A protein and the small-molecule ligand that binds it are described below.
Small molecule (SMILES): Cc1ccc(Oc2nc3cc(-c4ccc5c(ccn5C)c4)c(Cl)cc3[nH]2)cc1C(=O)O

Binding-site contacts:
Ligand atom C12 contacts residue ILE46 of chain 1.D at 3.5 Å (hydrophobic).
Ligand atom O20 contacts residue LYS51 of chain 1.D at 2.4 Å (salt-bridge).
Ligand atom C14 contacts residue ASN127 of chain 1.E at 3.6 Å.
Ligand atom C13 contacts residue ARG99 of chain 1.E at 3.5 Å.
Ligand atom N7 contacts residue THR122 of chain 1.E at 3.8 Å.
Ligand atom C1 contacts residue ARG123 of chain 1.E at 3.4 Å.
Ligand atom C11 contacts residue ASP88 of chain 1.D at 3.1 Å.
Ligand atom C1 contacts residue SEP124 of chain 1.E at 3.4 Å.
Ligand atom C28 contacts residue LYS29 of chain 1.D at 3.5 Å.
Ligand atom N21 contacts residue ARG99 of chain 1.E at 3.4 Å (salt-bridge).
Ligand atom C12 contacts residue ARG99 of chain 1.E at 3.4 Å.
Ligand atom C12 contacts residue ASP88 of chain 1.D at 3.2 Å.
Ligand atom C29 contacts residue LYS51 of chain 1.D at 3.6 Å.
Ligand atom C1 contacts residue THR122 of chain 1.E at 3.2 Å.
Ligand atom C3 contacts residue VAL129 of chain 1.E at 3.6 Å (hydrophobic).
Ligand atom C14 contacts residue ARG99 of chain 1.E at 3.7 Å.
Ligand atom C11 contacts residue ILE46 of chain 1.D at 3.7 Å (hydrophobic).
Ligand atom N21 contacts residue ASP88 of chain 1.D at 2.7 Å (salt-bridge).
Ligand atom CL1 contacts residue ILE131 of chain 1.E at 3.8 Å.
Ligand atom C4 contacts residue VAL129 of chain 1.E at 3.4 Å (hydrophobic).
Ligand atom N21 contacts residue ILE46 of chain 1.D at 3.5 Å.
Ligand atom CL1 contacts residue VAL129 of chain 1.E at 3.9 Å.
Ligand atom C23 contacts residue ARG99 of chain 1.E at 3.2 Å.
Ligand atom C4 contacts residue ASN127 of chain 1.E at 3.8 Å.
Ligand atom C27 contacts residue ILE46 of chain 1.D at 3.7 Å (hydrophobic).
Ligand atom CL1 contacts residue VAL97 of chain 1.E at 3.9 Å.
Ligand atom C8 contacts residue LEU18 of chain 1.D at 3.5 Å (hydrophobic).
Ligand atom O25 contacts residue ASN48 of chain 1.D at 3.4 Å.
Ligand atom O25 contacts residue ARG99 of chain 1.E at 3.2 Å (salt-bridge).
Ligand atom C9 contacts residue LEU18 of chain 1.D at 3.8 Å (hydrophobic).
Ligand atom C31 contacts residue LYS51 of chain 1.D at 3.4 Å.
Ligand atom C21 contacts residue LYS31 of chain 1.D at 3.5 Å.
Ligand atom C6 contacts residue LYS31 of chain 1.D at 3.7 Å.
Ligand atom C30 contacts residue LYS51 of chain 1.D at 3.1 Å.
Ligand atom C18 contacts residue LYS51 of chain 1.D at 3.1 Å.
Ligand atom C4 contacts residue SEP124 of chain 1.E at 3.9 Å.
Ligand atom C3 contacts residue ASN127 of chain 1.E at 3.8 Å.
Ligand atom N22 contacts residue ARG99 of chain 1.E at 3.5 Å.
Ligand atom C5 contacts residue VAL129 of chain 1.E at 3.6 Å (hydrophobic).
Ligand atom C2 contacts residue LYS31 of chain 1.D at 3.7 Å.

Sequence of chain 1.E:
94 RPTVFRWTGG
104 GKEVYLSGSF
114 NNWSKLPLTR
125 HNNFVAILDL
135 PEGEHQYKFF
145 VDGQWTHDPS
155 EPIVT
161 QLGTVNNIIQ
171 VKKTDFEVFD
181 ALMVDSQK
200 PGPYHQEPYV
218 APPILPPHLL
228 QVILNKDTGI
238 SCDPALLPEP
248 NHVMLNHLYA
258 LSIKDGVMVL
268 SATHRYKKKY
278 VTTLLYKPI

Sequence of chain 1.D:
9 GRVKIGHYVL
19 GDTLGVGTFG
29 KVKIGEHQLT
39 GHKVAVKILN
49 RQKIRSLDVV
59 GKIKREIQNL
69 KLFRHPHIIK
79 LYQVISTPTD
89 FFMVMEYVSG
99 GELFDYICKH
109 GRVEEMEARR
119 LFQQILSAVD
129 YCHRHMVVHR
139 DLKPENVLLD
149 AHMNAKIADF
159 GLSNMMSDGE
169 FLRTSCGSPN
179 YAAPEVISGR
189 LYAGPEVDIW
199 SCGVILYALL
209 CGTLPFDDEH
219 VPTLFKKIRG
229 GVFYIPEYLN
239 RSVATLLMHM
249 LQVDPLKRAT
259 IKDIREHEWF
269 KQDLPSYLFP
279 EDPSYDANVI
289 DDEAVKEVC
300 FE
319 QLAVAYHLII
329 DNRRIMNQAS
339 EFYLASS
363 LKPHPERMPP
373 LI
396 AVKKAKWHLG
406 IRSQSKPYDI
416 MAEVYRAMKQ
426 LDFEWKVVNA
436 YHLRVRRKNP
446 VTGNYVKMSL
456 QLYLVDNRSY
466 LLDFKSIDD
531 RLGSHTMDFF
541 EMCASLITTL